Binding-site contacts:
Ligand atom C1 contacts residue ASN100 of chain 1.D at 1.5 Å.
Ligand atom C7 contacts residue UNK51 of chain 1.H at 4.4 Å.
Ligand atom C2 contacts residue ASN100 of chain 1.D at 2.5 Å.
Ligand atom C8 contacts residue ASN100 of chain 1.D at 4.4 Å.
Ligand atom O7 contacts residue ASN100 of chain 1.D at 3.3 Å.
Ligand atom O5 contacts residue ASN100 of chain 1.D at 2.5 Å (h-bond).
Ligand atom C1 contacts residue GLU103 of chain 1.D at 4.3 Å.
Ligand atom N2 contacts residue ASN100 of chain 1.D at 2.8 Å (h-bond).
Ligand atom C4 contacts residue ASN100 of chain 1.D at 4.4 Å.
Ligand atom C5 contacts residue ASN100 of chain 1.D at 3.9 Å.
Ligand atom C3 contacts residue ASN100 of chain 1.D at 3.9 Å.
Ligand atom C8 contacts residue SER102 of chain 1.D at 4.1 Å.
Ligand atom C8 contacts residue UNK51 of chain 1.H at 3.6 Å.
Ligand atom O5 contacts residue GLU103 of chain 1.D at 4.3 Å.
Ligand atom C7 contacts residue ASN100 of chain 1.D at 3.4 Å.

The protein below binds the small molecule below.
Small molecule (SMILES): CC(=O)N[C@@H]1[C@@H](O)[C@H](O)[C@@H](CO)O[C@H]1O

Sequence of chain 1.D:
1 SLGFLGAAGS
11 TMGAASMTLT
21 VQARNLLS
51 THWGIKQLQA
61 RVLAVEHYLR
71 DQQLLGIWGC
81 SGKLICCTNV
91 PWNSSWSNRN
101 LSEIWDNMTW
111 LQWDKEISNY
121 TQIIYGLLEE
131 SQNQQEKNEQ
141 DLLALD

Sequence of chain 1.H:
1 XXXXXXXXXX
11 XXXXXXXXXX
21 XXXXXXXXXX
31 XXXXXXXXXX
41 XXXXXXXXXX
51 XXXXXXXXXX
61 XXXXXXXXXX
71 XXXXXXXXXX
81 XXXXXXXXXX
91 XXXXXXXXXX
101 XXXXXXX